Sequence of chain 1.A:
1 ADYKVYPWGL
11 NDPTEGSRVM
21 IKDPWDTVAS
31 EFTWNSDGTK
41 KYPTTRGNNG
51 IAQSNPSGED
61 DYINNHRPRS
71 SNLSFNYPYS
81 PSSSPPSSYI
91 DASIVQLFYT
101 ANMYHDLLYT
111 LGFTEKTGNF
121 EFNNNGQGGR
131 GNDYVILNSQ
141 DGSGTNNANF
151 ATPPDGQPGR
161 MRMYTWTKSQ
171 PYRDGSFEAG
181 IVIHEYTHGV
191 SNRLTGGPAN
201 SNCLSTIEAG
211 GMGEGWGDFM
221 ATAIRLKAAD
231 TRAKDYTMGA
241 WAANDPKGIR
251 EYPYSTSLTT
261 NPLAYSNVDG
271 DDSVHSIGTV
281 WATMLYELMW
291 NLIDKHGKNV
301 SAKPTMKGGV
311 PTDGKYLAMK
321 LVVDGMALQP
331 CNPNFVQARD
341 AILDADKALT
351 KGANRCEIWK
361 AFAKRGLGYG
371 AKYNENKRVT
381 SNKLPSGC

Binding-site contacts:
Ligand atom C1 contacts residue ASN72 of chain 1.A at 1.4 Å.
Ligand atom C6 contacts residue DNO1 of chain 1.C at 4.3 Å.
Ligand atom C3 contacts residue ASN72 of chain 1.A at 3.7 Å.
Ligand atom C4 contacts residue ASN72 of chain 1.A at 4.2 Å.
Ligand atom C3 contacts residue DNO1 of chain 1.C at 3.7 Å.
Ligand atom O5 contacts residue ASN72 of chain 1.A at 2.3 Å (h-bond).
Ligand atom C2 contacts residue ASN72 of chain 1.A at 2.5 Å.
Ligand atom C8 contacts residue ASP2 of chain 1.A at 4.1 Å.
Ligand atom O4 contacts residue DNO1 of chain 1.C at 3.1 Å (h-bond).
Ligand atom C4 contacts residue DNO1 of chain 1.C at 3.3 Å.
Ligand atom C8 contacts residue ASN72 of chain 1.A at 4.3 Å.
Ligand atom N2 contacts residue ASN72 of chain 1.A at 3.0 Å (h-bond).
Ligand atom C1 contacts residue SER74 of chain 1.A at 3.9 Å.
Ligand atom O2 contacts residue DNO1 of chain 1.C at 4.5 Å.
Ligand atom C7 contacts residue ASN72 of chain 1.A at 3.3 Å.
Ligand atom O7 contacts residue ASN72 of chain 1.A at 3.4 Å (h-bond).
Ligand atom N2 contacts residue SER74 of chain 1.A at 4.2 Å.
Ligand atom C5 contacts residue ASN72 of chain 1.A at 3.6 Å.
Ligand atom O3 contacts residue DNO1 of chain 1.C at 2.8 Å (h-bond).

The small molecule below binds the protein below.
Small molecule (SMILES): CC(=O)N[C@H]1[C@H](O[C@H]2[C@H](O)[C@@H](NC(C)=O)CO[C@@H]2CO)O[C@H](CO)[C@@H](O[C@@H]2O[C@H](CO)[C@@H](O)[C@H](O[C@H]3O[C@H](CO[C@H]4O[C@H](CO)[C@@H](O)[C@H](O)[C@@H]4O)[C@@H](O)[C@H](O)[C@@H]3O[C@H]3O[C@H](CO)[C@@H](O)[C@H](O)[C@@H]3O[C@H]3O[C@H](CO)[C@@H](O)[C@H](O)[C@@H]3O)[C@@H]2O)[C@@H]1O